Sequence of chain 1.A:
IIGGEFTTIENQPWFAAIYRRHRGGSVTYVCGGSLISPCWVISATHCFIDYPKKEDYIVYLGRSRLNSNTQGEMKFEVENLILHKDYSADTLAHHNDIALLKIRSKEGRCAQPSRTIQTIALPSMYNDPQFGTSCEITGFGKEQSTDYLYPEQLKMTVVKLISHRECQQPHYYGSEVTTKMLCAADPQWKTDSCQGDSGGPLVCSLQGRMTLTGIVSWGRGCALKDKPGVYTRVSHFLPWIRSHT

Binding-site contacts:
Ligand atom OD1 contacts residue SER198 of chain 1.A at 3.1 Å (h-bond).
Ligand atom OD2 contacts residue SER198 of chain 1.A at 2.5 Å (h-bond).
Ligand atom CE1 contacts residue SER26 of chain 1.A at 3.5 Å.
Ligand atom OD2 contacts residue GLY196 of chain 1.A at 2.7 Å (h-bond).
Ligand atom CG contacts residue SO41 of chain 1.F at 3.1 Å.
Ligand atom OD1 contacts residue HIS46 of chain 1.A at 2.9 Å (h-bond).
Ligand atom CB contacts residue ZBR1 of chain 1.J at 2.8 Å.
Ligand atom CD contacts residue SO41 of chain 1.F at 3.2 Å.
Ligand atom NH2 contacts residue GLY221 of chain 1.A at 2.9 Å (h-bond).
Ligand atom OD1 contacts residue CYS31 of chain 1.A at 3.4 Å (h-bond).
Ligand atom O contacts residue GLN195 of chain 1.A at 3.4 Å (h-bond).
Ligand atom NE contacts residue ASP50 of chain 1.A at 2.7 Å (salt-bridge).
Ligand atom O contacts residue HIS22 of chain 1.A at 3.1 Å.
Ligand atom NH1 contacts residue SER193 of chain 1.A at 2.9 Å (h-bond).
Ligand atom CD1 contacts residue HIS22 of chain 1.A at 3.5 Å.
Ligand atom CB contacts residue VAL30 of chain 1.A at 3.4 Å (hydrophobic).
Ligand atom O contacts residue GLN195 of chain 1.A at 3.0 Å (h-bond).
Ligand atom CB contacts residue GLY219 of chain 1.A at 3.5 Å.
Ligand atom NE contacts residue GLY221 of chain 1.A at 2.8 Å (h-bond).
Ligand atom NH1 contacts residue GLY229 of chain 1.A at 3.3 Å.
Ligand atom CG contacts residue SER198 of chain 1.A at 3.1 Å.
Ligand atom CG contacts residue GLY196 of chain 1.A at 3.5 Å.
Ligand atom CA contacts residue VAL30 of chain 1.A at 3.4 Å (hydrophobic).
Ligand atom CZ contacts residue ASP192 of chain 1.A at 3.4 Å.
Ligand atom SG contacts residue ZBR1 of chain 1.J at 1.8 Å.
Ligand atom O contacts residue GLN195 of chain 1.A at 2.8 Å (h-bond).
Ligand atom NH2 contacts residue ASP192 of chain 1.A at 2.9 Å (salt-bridge).
Ligand atom CZ contacts residue SER193 of chain 1.A at 3.5 Å.
Ligand atom NH1 contacts residue ASP50 of chain 1.A at 2.9 Å (salt-bridge).
Ligand atom CB contacts residue TYR150 of chain 1.A at 3.5 Å (hydrophobic).
Ligand atom NH1 contacts residue ASP192 of chain 1.A at 2.8 Å (salt-bridge).
Ligand atom OE2 contacts residue GLN195 of chain 1.A at 3.0 Å (h-bond).
Ligand atom CB contacts residue GLY196 of chain 1.A at 3.4 Å.
Ligand atom CB contacts residue TYR51 of chain 1.A at 3.3 Å (hydrophobic).
Ligand atom CG2 contacts residue TYR29 of chain 1.A at 3.4 Å (hydrophobic).
Ligand atom CD contacts residue ASP50 of chain 1.A at 3.5 Å.
Ligand atom O contacts residue ZBR1 of chain 1.J at 3.3 Å.
Ligand atom CZ contacts residue GLY221 of chain 1.A at 3.3 Å.
Ligand atom N contacts residue VAL30 of chain 1.A at 3.1 Å (h-bond).
Ligand atom O contacts residue HIS94 of chain 1.A at 3.5 Å.

The small molecule below binds the protein below.
Small molecule (SMILES): CC(C)[C@H](NC(=O)[C@H](CCC(=O)O)NC(=O)[C@H](Cc1ccc(O)cc1)NC(=O)[C@H](CCCN=C(N)N)NC(=O)[C@H](CO)NC(=O)[C@H](CS)NC(=O)[C@H](C)N)C(=O)N[C@@H](CC(=O)O)C(=O)N[C@@H](CS)C(=O)N[C@@H](CCCN=C(N)N)C(=O)NCC(=O)N[C@@H](CCCN=C(N)N)C(=O)N[C@H](CO)C(=O)N[C@@H](CO)C(=O)N[C@@H](C)C(=O)N[C@@H](CS)C(=O)NCC(N)=O